Binding-site contacts:
Ligand atom O7 contacts residue ASN269 of chain 1.A at 4.5 Å.
Ligand atom O5 contacts residue GLU268 of chain 1.A at 4.5 Å.
Ligand atom C7 contacts residue ASN269 of chain 1.A at 4.4 Å.
Ligand atom O3 contacts residue ASN269 of chain 1.A at 4.4 Å.
Ligand atom C3 contacts residue ASN269 of chain 1.A at 3.4 Å.
Ligand atom O5 contacts residue ASN269 of chain 1.A at 2.5 Å (h-bond).
Ligand atom C2 contacts residue ASN269 of chain 1.A at 2.5 Å.
Ligand atom N2 contacts residue ASN269 of chain 1.A at 3.6 Å (h-bond).
Ligand atom C1 contacts residue ASN269 of chain 1.A at 1.4 Å.
Ligand atom C6 contacts residue ASN269 of chain 1.A at 3.2 Å.
Ligand atom C4 contacts residue ASN269 of chain 1.A at 3.2 Å.
Ligand atom C8 contacts residue ASN267 of chain 1.A at 4.5 Å.
Ligand atom C5 contacts residue ASN269 of chain 1.A at 3.1 Å.

The protein below binds the small molecule below.
Small molecule (SMILES): CC(=O)N[C@@H]1[C@@H](O)[C@H](O)[C@@H](CO)O[C@H]1O

Sequence of chain 1.A:
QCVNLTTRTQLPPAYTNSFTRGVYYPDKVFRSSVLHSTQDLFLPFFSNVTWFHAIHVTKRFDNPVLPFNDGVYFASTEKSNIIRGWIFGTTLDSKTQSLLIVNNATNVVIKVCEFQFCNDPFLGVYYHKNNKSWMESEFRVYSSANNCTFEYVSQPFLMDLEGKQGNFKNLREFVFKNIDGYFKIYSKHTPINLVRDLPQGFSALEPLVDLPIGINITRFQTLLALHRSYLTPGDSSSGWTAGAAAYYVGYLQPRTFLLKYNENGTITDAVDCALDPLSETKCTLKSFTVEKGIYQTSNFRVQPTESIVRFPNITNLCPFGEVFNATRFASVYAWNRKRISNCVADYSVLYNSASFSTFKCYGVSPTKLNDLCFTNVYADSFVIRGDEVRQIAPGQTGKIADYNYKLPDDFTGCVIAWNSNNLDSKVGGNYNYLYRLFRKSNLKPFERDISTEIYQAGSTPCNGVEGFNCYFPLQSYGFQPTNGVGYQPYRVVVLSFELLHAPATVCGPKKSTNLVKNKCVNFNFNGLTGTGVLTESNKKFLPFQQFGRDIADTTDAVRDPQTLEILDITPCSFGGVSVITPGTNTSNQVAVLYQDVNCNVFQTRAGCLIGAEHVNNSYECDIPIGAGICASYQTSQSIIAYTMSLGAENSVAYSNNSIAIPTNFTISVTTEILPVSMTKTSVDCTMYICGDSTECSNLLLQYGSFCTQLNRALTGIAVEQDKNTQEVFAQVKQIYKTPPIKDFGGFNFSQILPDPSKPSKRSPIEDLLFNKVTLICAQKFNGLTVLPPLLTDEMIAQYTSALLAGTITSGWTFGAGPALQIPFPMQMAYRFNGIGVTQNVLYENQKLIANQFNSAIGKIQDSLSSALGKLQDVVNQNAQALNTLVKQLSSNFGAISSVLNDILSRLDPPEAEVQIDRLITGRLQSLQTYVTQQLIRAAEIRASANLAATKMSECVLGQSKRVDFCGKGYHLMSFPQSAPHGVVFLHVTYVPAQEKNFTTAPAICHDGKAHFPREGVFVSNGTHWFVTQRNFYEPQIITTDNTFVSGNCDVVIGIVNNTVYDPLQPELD